Sequence of chain 2.A:
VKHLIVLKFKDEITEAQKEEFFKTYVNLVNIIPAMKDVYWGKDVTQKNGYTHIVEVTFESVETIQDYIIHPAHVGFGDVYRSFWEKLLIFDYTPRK

This small molecule binds to this protein.
Small molecule (SMILES): CCCCCc1cc(O)cc(O)c1C(=O)O

Binding-site contacts:
Ligand atom C10 contacts residue HIS81 of chain 1.A at 3.9 Å.
Ligand atom C2 contacts residue PHE84 of chain 1.A at 3.8 Å (hydrophobic).
Ligand atom O contacts residue TYR75 of chain 1.A at 4.0 Å.
Ligand atom O1 contacts residue ILE10 of chain 1.A at 3.9 Å.
Ligand atom C3 contacts residue TRP92 of chain 1.A at 3.9 Å (hydrophobic).
Ligand atom C4 contacts residue ILE10 of chain 1.A at 4.2 Å (hydrophobic).
Ligand atom C9 contacts residue LYS52 of chain 2.A at 3.9 Å.
Ligand atom O1 contacts residue TYR75 of chain 1.A at 2.7 Å (h-bond).
Ligand atom C3 contacts residue HIS81 of chain 1.A at 4.1 Å.
Ligand atom O1 contacts residue HIS81 of chain 1.A at 3.5 Å (h-bond).
Ligand atom C contacts residue LEU12 of chain 1.A at 4.1 Å (hydrophobic).
Ligand atom C10 contacts residue LYS52 of chain 2.A at 4.2 Å.
Ligand atom C4 contacts residue LEU95 of chain 1.A at 4.4 Å (hydrophobic).
Ligand atom O contacts residue LYS52 of chain 2.A at 3.4 Å (salt-bridge).
Ligand atom C11 contacts residue TYR75 of chain 1.A at 3.8 Å (hydrophobic).
Ligand atom C1 contacts residue PHE26 of chain 1.A at 4.2 Å (hydrophobic).
Ligand atom C contacts residue ILE10 of chain 1.A at 4.1 Å (hydrophobic).
Ligand atom C5 contacts residue HIS81 of chain 1.A at 4.3 Å.
Ligand atom C11 contacts residue HIS8 of chain 1.A at 3.4 Å.
Ligand atom C11 contacts residue ILE76 of chain 1.A at 4.0 Å (hydrophobic).
Ligand atom C6 contacts residue TRP92 of chain 1.A at 3.8 Å (hydrophobic).
Ligand atom C2 contacts residue TYR30 of chain 1.A at 3.5 Å (hydrophobic).
Ligand atom C contacts residue TYR30 of chain 1.A at 4.1 Å (hydrophobic).
Ligand atom O contacts residue HIS8 of chain 1.A at 3.0 Å (h-bond).
Ligand atom C2 contacts residue ILE10 of chain 1.A at 4.2 Å (hydrophobic).
Ligand atom O1 contacts residue HIS8 of chain 1.A at 3.0 Å (h-bond).
Ligand atom C6 contacts residue LEU95 of chain 1.A at 3.9 Å (hydrophobic).
Ligand atom O1 contacts residue TYR30 of chain 1.A at 4.3 Å.
Ligand atom O3 contacts residue TRP92 of chain 1.A at 3.9 Å.
Ligand atom C contacts residue VAL62 of chain 1.A at 4.3 Å (hydrophobic).
Ligand atom C11 contacts residue LYS52 of chain 2.A at 4.1 Å.
Ligand atom O2 contacts residue ILE76 of chain 1.A at 3.5 Å.
Ligand atom C9 contacts residue ILE97 of chain 1.A at 4.3 Å (hydrophobic).
Ligand atom C1 contacts residue ILE10 of chain 1.A at 4.0 Å (hydrophobic).
Ligand atom C7 contacts residue TRP92 of chain 1.A at 4.3 Å (hydrophobic).
Ligand atom C contacts residue PHE26 of chain 1.A at 3.7 Å (hydrophobic).
Ligand atom C1 contacts residue TRP92 of chain 1.A at 4.4 Å (hydrophobic).
Ligand atom O2 contacts residue LYS52 of chain 2.A at 3.4 Å (salt-bridge).
Ligand atom O contacts residue ILE76 of chain 1.A at 3.3 Å.
Ligand atom C11 contacts residue HIS81 of chain 1.A at 3.7 Å.

Sequence of chain 1.A:
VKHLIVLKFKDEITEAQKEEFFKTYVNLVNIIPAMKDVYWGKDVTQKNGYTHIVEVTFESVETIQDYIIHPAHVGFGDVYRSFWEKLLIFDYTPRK